Sequence of chain 1.P:
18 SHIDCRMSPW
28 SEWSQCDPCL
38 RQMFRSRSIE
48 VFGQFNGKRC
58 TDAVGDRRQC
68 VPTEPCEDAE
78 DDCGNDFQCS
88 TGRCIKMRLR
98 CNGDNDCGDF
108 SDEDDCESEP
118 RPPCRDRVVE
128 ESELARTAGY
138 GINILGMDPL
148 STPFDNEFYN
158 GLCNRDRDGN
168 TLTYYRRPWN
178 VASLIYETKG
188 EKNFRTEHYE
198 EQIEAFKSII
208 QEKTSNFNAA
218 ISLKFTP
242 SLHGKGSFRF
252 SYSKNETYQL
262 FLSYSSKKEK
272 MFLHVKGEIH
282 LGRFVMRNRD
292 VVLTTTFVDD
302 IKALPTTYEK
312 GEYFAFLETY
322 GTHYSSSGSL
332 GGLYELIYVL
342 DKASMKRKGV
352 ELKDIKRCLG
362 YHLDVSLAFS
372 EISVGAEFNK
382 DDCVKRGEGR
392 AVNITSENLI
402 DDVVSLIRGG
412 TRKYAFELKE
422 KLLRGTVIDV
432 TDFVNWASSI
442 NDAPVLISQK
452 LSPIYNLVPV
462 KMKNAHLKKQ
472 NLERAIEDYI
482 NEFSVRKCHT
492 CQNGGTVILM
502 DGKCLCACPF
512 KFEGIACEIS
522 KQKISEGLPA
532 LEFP

This small molecule binds to this protein.
Small molecule (SMILES): CC(=O)N[C@@H]1[C@@H](O)[C@H](O)[C@@H](CO)O[C@H]1O

Binding-site contacts:
Ligand atom C8 contacts residue THR258 of chain 1.P at 4.5 Å.
Ligand atom C7 contacts residue THR211 of chain 1.P at 4.5 Å.
Ligand atom N2 contacts residue THR258 of chain 1.P at 4.4 Å.
Ligand atom O6 contacts residue LYS357 of chain 1.P at 3.2 Å (salt-bridge).
Ligand atom N2 contacts residue ASN256 of chain 1.P at 3.0 Å (h-bond).
Ligand atom C8 contacts residue GLU209 of chain 1.P at 3.6 Å.
Ligand atom C3 contacts residue ASN256 of chain 1.P at 3.8 Å.
Ligand atom O5 contacts residue ASN256 of chain 1.P at 2.3 Å (h-bond).
Ligand atom C5 contacts residue ASP355 of chain 1.P at 4.0 Å.
Ligand atom C7 contacts residue ASN256 of chain 1.P at 3.0 Å.
Ligand atom O7 contacts residue ASN256 of chain 1.P at 2.5 Å (h-bond).
Ligand atom C6 contacts residue ASP355 of chain 1.P at 4.2 Å.
Ligand atom C4 contacts residue ASN256 of chain 1.P at 4.2 Å.
Ligand atom C1 contacts residue ASN256 of chain 1.P at 1.4 Å.
Ligand atom C2 contacts residue ASN256 of chain 1.P at 2.5 Å.
Ligand atom C8 contacts residue ASN256 of chain 1.P at 4.3 Å.
Ligand atom C5 contacts residue ASN256 of chain 1.P at 3.6 Å.
Ligand atom O7 contacts residue THR211 of chain 1.P at 3.6 Å (h-bond).
Ligand atom C6 contacts residue LYS357 of chain 1.P at 3.3 Å.